Binding-site contacts:
Ligand atom C3 contacts residue ASN391 of chain 1.B at 3.8 Å.
Ligand atom O4 contacts residue GLN492 of chain 1.B at 3.2 Å (h-bond).
Ligand atom O6 contacts residue LYS396 of chain 1.B at 2.7 Å (salt-bridge).
Ligand atom C2 contacts residue ASN391 of chain 1.B at 2.5 Å.
Ligand atom C7 contacts residue ASN391 of chain 1.B at 3.5 Å.
Ligand atom C6 contacts residue HIS493 of chain 1.B at 4.3 Å.
Ligand atom C5 contacts residue ASN391 of chain 1.B at 3.6 Å.
Ligand atom C4 contacts residue ASN391 of chain 1.B at 4.2 Å.
Ligand atom C1 contacts residue ASN391 of chain 1.B at 1.4 Å.
Ligand atom C5 contacts residue GLN492 of chain 1.B at 4.2 Å.
Ligand atom O5 contacts residue SER393 of chain 1.B at 3.7 Å.
Ligand atom C5 contacts residue SER393 of chain 1.B at 3.9 Å.
Ligand atom C1 contacts residue SER393 of chain 1.B at 4.0 Å.
Ligand atom O6 contacts residue SER393 of chain 1.B at 3.5 Å.
Ligand atom O7 contacts residue ASN391 of chain 1.B at 3.6 Å.
Ligand atom O5 contacts residue ASN391 of chain 1.B at 2.3 Å (h-bond).
Ligand atom C3 contacts residue GLN492 of chain 1.B at 4.5 Å.
Ligand atom O6 contacts residue HIS493 of chain 1.B at 3.5 Å.
Ligand atom C6 contacts residue SER393 of chain 1.B at 4.3 Å.
Ligand atom C6 contacts residue LYS396 of chain 1.B at 3.6 Å.
Ligand atom C4 contacts residue GLN492 of chain 1.B at 4.1 Å.
Ligand atom N2 contacts residue ASN391 of chain 1.B at 2.9 Å (h-bond).

Sequence of chain 1.B:
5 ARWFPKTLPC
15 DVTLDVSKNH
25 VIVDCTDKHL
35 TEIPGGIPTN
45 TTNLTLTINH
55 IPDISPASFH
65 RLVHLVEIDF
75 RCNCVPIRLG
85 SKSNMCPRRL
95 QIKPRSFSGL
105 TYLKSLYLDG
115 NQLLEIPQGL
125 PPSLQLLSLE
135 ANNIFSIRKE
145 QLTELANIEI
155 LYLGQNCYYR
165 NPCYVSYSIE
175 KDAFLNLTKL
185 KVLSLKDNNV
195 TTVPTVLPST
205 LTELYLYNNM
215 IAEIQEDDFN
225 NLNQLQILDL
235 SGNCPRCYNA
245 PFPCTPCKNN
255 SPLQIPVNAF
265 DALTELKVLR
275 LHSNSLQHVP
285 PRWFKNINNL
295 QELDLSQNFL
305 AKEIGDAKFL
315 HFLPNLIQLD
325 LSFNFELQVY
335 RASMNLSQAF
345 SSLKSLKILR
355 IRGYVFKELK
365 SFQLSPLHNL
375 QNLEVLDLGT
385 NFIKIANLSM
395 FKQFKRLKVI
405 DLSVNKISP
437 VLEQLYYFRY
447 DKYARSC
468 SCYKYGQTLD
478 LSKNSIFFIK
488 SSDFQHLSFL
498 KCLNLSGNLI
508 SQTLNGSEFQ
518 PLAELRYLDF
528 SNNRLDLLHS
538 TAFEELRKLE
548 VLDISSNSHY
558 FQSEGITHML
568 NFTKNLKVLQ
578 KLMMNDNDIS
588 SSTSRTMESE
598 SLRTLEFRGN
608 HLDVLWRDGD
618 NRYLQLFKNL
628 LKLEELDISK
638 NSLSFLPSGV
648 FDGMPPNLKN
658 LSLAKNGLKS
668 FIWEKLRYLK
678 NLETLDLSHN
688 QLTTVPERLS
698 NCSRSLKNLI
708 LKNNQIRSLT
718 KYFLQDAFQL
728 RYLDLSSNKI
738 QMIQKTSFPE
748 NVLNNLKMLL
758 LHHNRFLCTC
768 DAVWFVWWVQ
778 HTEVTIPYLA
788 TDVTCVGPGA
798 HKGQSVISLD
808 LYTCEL

This protein binds this small molecule.
Small molecule (SMILES): CC(=O)N[C@@H]1[C@@H](O)[C@H](O)[C@@H](CO)O[C@H]1O